Sequence of chain 52.B:
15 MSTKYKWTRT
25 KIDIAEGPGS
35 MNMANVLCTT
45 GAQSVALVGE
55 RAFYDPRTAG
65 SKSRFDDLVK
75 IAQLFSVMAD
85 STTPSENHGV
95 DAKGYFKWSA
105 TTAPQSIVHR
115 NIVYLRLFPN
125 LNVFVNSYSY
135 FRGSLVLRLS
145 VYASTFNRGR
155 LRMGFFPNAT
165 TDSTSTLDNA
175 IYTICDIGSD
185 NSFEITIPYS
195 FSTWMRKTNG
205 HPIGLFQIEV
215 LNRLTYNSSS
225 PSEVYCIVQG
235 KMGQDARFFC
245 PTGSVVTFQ

Sequence of chain 51.B:
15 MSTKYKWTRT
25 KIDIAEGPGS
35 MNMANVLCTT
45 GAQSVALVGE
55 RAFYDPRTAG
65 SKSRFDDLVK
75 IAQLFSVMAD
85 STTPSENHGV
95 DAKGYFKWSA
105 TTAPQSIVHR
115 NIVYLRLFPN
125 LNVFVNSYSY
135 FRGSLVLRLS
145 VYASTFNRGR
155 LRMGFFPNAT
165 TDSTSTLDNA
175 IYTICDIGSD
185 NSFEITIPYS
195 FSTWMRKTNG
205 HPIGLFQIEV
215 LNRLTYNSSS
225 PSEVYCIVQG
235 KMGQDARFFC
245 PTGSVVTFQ

Binding-site contacts:
Ligand atom O2' contacts residue LEU41 of chain 54.B at 3.8 Å.
Ligand atom C2' contacts residue THR17 of chain 52.B at 3.7 Å.
Ligand atom N1 contacts residue TRP21 of chain 52.B at 3.8 Å.
Ligand atom C2' contacts residue ARG55 of chain 54.B at 3.4 Å.
Ligand atom C2 contacts residue ALA56 of chain 54.B at 3.8 Å (hydrophobic).
Ligand atom O2 contacts residue TRP21 of chain 52.B at 2.9 Å.
Ligand atom C4' contacts residue TYR19 of chain 51.B at 3.8 Å (hydrophobic).
Ligand atom O2' contacts residue ARG55 of chain 54.B at 3.8 Å.
Ligand atom N1 contacts residue ARG68 of chain 54.B at 3.9 Å.
Ligand atom O3' contacts residue TYR19 of chain 51.B at 3.0 Å (h-bond).
Ligand atom O2' contacts residue THR17 of chain 52.B at 2.8 Å.
Ligand atom O2 contacts residue TYR58 of chain 54.B at 3.6 Å.
Ligand atom OP2 contacts residue ARG55 of chain 54.B at 2.9 Å (salt-bridge).
Ligand atom N1 contacts residue ALA56 of chain 54.B at 3.2 Å (h-bond).
Ligand atom N6 contacts residue TYR58 of chain 54.B at 3.5 Å (h-bond).
Ligand atom N3 contacts residue TRP21 of chain 52.B at 3.2 Å.
Ligand atom OP1 contacts residue TYR19 of chain 51.B at 3.6 Å (h-bond).
Ligand atom C1' contacts residue TRP21 of chain 52.B at 3.9 Å (hydrophobic).
Ligand atom C2 contacts residue TYR58 of chain 54.B at 3.8 Å (hydrophobic).
Ligand atom C1' contacts residue ARG68 of chain 54.B at 3.8 Å.
Ligand atom C6 contacts residue TYR58 of chain 54.B at 3.8 Å (hydrophobic).
Ligand atom OP1 contacts residue THR17 of chain 52.B at 3.7 Å.
Ligand atom O4' contacts residue ARG68 of chain 54.B at 3.0 Å (salt-bridge).
Ligand atom OP1 contacts residue MET15 of chain 52.B at 3.1 Å.
Ligand atom OP2 contacts residue THR17 of chain 52.B at 3.5 Å.
Ligand atom O2' contacts residue THR44 of chain 54.B at 3.9 Å.
Ligand atom O3' contacts residue CYS203 of chain 54.A at 4.0 Å.
Ligand atom C5' contacts residue ARG202 of chain 54.A at 3.9 Å.
Ligand atom C2 contacts residue ARG55 of chain 54.B at 3.1 Å.
Ligand atom O2' contacts residue ARG55 of chain 54.B at 3.1 Å (salt-bridge).
Ligand atom O2' contacts residue TYR19 of chain 51.B at 3.7 Å.
Ligand atom C4 contacts residue TRP21 of chain 52.B at 3.7 Å (hydrophobic).
Ligand atom OP2 contacts residue ARG202 of chain 54.A at 3.6 Å.
Ligand atom N1 contacts residue TYR58 of chain 54.B at 3.5 Å.
Ligand atom N3 contacts residue ARG55 of chain 54.B at 3.2 Å (salt-bridge).
Ligand atom O4 contacts residue TRP21 of chain 52.B at 3.4 Å.
Ligand atom C2 contacts residue TRP21 of chain 52.B at 3.2 Å (hydrophobic).
Ligand atom O4' contacts residue ARG202 of chain 54.A at 3.9 Å.
Ligand atom P contacts residue THR17 of chain 52.B at 3.9 Å.
Ligand atom O2' contacts residue CYS203 of chain 54.A at 3.3 Å (h-bond).

Sequence of chain 54.B:
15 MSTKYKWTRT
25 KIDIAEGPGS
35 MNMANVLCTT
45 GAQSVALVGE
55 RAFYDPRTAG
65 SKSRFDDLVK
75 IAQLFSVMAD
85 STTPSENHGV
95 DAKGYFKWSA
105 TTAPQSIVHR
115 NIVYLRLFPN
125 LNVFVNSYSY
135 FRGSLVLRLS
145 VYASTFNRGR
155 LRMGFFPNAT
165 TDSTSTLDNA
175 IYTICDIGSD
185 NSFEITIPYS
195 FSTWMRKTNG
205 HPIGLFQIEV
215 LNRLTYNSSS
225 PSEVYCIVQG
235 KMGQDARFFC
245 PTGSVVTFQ

Sequence of chain 54.A:
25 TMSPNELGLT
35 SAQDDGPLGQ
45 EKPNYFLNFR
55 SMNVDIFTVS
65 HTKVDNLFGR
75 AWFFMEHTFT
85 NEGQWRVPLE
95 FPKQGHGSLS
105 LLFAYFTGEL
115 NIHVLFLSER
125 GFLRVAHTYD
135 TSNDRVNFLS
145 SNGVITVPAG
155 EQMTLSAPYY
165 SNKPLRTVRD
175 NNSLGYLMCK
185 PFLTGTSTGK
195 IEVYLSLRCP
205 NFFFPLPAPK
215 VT

A protein and the small-molecule ligand that binds it are described below.
Small molecule (SMILES): Nc1ncnc2c1ncn2[C@@H]1O[C@H](CO)[C@@H](O[P](=O)(O)OC[C@H]2O[C@@H](n3ccc(=O)[nH]c3=O)[C@H](O)[C@@H]2O[P](=O)(O)OC[C@H]2O[C@@H](n3ccc(=O)[nH]c3=O)[C@H](O)[C@@H]2O[P](=O)(O)OC[C@H]2O[C@@H](n3ccc(=O)[nH]c3=O)[C@H](O)[C@@H]2O[P](=O)(O)OC[C@H]2O[C@@H](n3ccc(=O)[nH]c3=O)[C@H](O)[C@@H]2O[P](=O)(O)OC[C@H]2O[C@@H](n3ccc(=O)[nH]c3=O)[C@H](O)[C@@H]2O)[C@H]1O